Binding-site contacts:
Ligand atom C8 contacts residue ASN70 of chain 33.B at 3.9 Å.
Ligand atom N2 contacts residue ASN70 of chain 33.B at 2.9 Å (h-bond).
Ligand atom C7 contacts residue ASN70 of chain 33.B at 3.4 Å.
Ligand atom C5 contacts residue ASN70 of chain 33.B at 3.7 Å.
Ligand atom O5 contacts residue ARG33 of chain 33.B at 4.3 Å.
Ligand atom C5 contacts residue ARG33 of chain 33.B at 3.9 Å.
Ligand atom N2 contacts residue ASN32 of chain 33.B at 4.2 Å.
Ligand atom N2 contacts residue PRO31 of chain 33.B at 2.8 Å (h-bond).
Ligand atom O7 contacts residue SER71 of chain 33.B at 4.4 Å.
Ligand atom C1 contacts residue ASN70 of chain 33.B at 1.4 Å.
Ligand atom C4 contacts residue ASN70 of chain 33.B at 4.2 Å.
Ligand atom C2 contacts residue ASN70 of chain 33.B at 2.5 Å.
Ligand atom O5 contacts residue ASN70 of chain 33.B at 2.4 Å (h-bond).
Ligand atom C7 contacts residue PRO31 of chain 33.B at 3.2 Å (hydrophobic).
Ligand atom C1 contacts residue ARG33 of chain 33.B at 4.1 Å.
Ligand atom C3 contacts residue ASN70 of chain 33.B at 3.8 Å.
Ligand atom O7 contacts residue ASN70 of chain 33.B at 3.5 Å (h-bond).
Ligand atom C2 contacts residue PRO31 of chain 33.B at 4.0 Å (hydrophobic).
Ligand atom O3 contacts residue PRO31 of chain 33.B at 4.2 Å.
Ligand atom C3 contacts residue PRO31 of chain 33.B at 4.1 Å (hydrophobic).
Ligand atom C6 contacts residue ARG33 of chain 33.B at 3.7 Å.
Ligand atom O7 contacts residue PRO31 of chain 33.B at 3.0 Å (h-bond).
Ligand atom O6 contacts residue ARG33 of chain 33.B at 3.0 Å (salt-bridge).

This small molecule binds to this protein.
Small molecule (SMILES): CC(=O)N[C@@H]1[C@@H](O)[C@H](O)[C@@H](CO)O[C@H]1O

Sequence of chain 33.B:
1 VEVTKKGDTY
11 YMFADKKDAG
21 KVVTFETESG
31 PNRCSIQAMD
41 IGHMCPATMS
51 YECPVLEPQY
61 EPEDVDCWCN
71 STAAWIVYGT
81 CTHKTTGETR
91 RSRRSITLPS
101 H